Sequence of chain 22.A:
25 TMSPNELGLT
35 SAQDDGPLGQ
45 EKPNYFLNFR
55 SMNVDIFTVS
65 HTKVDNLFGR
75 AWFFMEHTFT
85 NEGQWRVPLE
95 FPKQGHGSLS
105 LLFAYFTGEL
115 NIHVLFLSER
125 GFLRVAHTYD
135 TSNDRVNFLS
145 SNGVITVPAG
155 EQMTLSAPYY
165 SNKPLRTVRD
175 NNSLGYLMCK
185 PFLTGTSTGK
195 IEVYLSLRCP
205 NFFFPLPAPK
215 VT

Sequence of chain 22.B:
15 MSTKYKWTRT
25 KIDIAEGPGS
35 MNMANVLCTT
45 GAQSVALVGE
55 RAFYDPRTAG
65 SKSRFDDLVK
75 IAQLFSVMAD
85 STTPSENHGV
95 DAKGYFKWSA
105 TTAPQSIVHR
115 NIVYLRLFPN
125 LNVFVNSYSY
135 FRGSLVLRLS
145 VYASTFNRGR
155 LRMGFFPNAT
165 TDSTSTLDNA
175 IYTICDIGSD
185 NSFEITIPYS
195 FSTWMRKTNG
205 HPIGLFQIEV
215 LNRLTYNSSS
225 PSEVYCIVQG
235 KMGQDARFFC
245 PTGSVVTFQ

Sequence of chain 24.B:
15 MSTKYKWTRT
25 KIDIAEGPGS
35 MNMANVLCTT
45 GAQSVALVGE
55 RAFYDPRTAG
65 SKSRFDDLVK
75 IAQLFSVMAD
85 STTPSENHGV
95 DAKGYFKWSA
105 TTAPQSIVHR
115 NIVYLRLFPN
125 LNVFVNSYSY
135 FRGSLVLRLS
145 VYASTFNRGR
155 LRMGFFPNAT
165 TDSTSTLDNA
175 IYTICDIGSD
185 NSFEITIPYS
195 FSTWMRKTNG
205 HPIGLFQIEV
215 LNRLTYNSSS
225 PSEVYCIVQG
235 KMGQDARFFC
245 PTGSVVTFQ

Sequence of chain 25.B:
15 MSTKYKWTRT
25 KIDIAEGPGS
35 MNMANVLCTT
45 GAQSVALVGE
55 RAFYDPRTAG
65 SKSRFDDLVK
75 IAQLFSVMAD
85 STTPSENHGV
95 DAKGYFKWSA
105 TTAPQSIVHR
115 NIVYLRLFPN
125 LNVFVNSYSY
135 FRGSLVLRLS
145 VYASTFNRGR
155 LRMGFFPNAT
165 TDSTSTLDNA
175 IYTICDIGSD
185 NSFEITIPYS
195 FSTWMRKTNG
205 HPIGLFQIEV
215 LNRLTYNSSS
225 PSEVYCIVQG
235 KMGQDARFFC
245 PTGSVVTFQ

Binding-site contacts:
Ligand atom P contacts residue TYR19 of chain 24.B at 4.0 Å.
Ligand atom N1 contacts residue TYR58 of chain 22.B at 3.5 Å.
Ligand atom C2' contacts residue THR17 of chain 25.B at 3.7 Å.
Ligand atom C1' contacts residue ARG68 of chain 22.B at 3.8 Å.
Ligand atom C1' contacts residue TRP21 of chain 25.B at 3.9 Å (hydrophobic).
Ligand atom N3 contacts residue TRP21 of chain 25.B at 3.2 Å.
Ligand atom C2 contacts residue TYR58 of chain 22.B at 3.8 Å (hydrophobic).
Ligand atom C2' contacts residue ARG55 of chain 22.B at 3.4 Å.
Ligand atom OP2 contacts residue ARG55 of chain 22.B at 2.9 Å (salt-bridge).
Ligand atom OP1 contacts residue TYR19 of chain 24.B at 3.6 Å (h-bond).
Ligand atom N3 contacts residue ARG55 of chain 22.B at 3.2 Å (salt-bridge).
Ligand atom O2' contacts residue LEU41 of chain 22.B at 3.8 Å.
Ligand atom C2 contacts residue TRP21 of chain 25.B at 3.2 Å (hydrophobic).
Ligand atom P contacts residue THR17 of chain 25.B at 3.9 Å.
Ligand atom N1 contacts residue ALA56 of chain 22.B at 3.2 Å (h-bond).
Ligand atom N6 contacts residue TYR58 of chain 22.B at 3.5 Å (h-bond).
Ligand atom C2 contacts residue ALA56 of chain 22.B at 3.8 Å (hydrophobic).
Ligand atom C6 contacts residue TYR58 of chain 22.B at 3.8 Å (hydrophobic).
Ligand atom O4 contacts residue TRP21 of chain 25.B at 3.4 Å.
Ligand atom O2' contacts residue ARG55 of chain 22.B at 3.1 Å (salt-bridge).
Ligand atom O2' contacts residue THR17 of chain 25.B at 2.8 Å.
Ligand atom C4 contacts residue TRP21 of chain 25.B at 3.7 Å (hydrophobic).
Ligand atom C4' contacts residue TYR19 of chain 24.B at 3.8 Å (hydrophobic).
Ligand atom O2' contacts residue ARG55 of chain 22.B at 3.8 Å.
Ligand atom OP2 contacts residue THR17 of chain 25.B at 3.5 Å.
Ligand atom O3' contacts residue TYR19 of chain 24.B at 3.0 Å (h-bond).
Ligand atom O4' contacts residue ARG68 of chain 22.B at 3.0 Å (salt-bridge).
Ligand atom N1 contacts residue TRP21 of chain 25.B at 3.8 Å.
Ligand atom O2' contacts residue TYR19 of chain 24.B at 3.7 Å.
Ligand atom O2' contacts residue CYS203 of chain 22.A at 3.3 Å (h-bond).
Ligand atom O2' contacts residue THR44 of chain 22.B at 3.9 Å.
Ligand atom O2 contacts residue TRP21 of chain 25.B at 2.9 Å.
Ligand atom OP2 contacts residue ARG202 of chain 22.A at 3.6 Å.
Ligand atom C5' contacts residue ARG202 of chain 22.A at 3.9 Å.
Ligand atom N1 contacts residue ARG68 of chain 22.B at 3.9 Å.
Ligand atom OP1 contacts residue THR17 of chain 25.B at 3.7 Å.
Ligand atom O2 contacts residue TYR58 of chain 22.B at 3.6 Å.
Ligand atom O4' contacts residue ARG202 of chain 22.A at 3.9 Å.
Ligand atom OP1 contacts residue MET15 of chain 25.B at 3.1 Å.
Ligand atom C2 contacts residue ARG55 of chain 22.B at 3.1 Å.

A protein and the small-molecule ligand that binds it are described below.
Small molecule (SMILES): Nc1ncnc2c1ncn2[C@@H]1O[C@H](CO)[C@@H](O[P](=O)(O)OC[C@H]2O[C@@H](n3ccc(=O)[nH]c3=O)[C@H](O)[C@@H]2O[P](=O)(O)OC[C@H]2O[C@@H](n3ccc(=O)[nH]c3=O)[C@H](O)[C@@H]2O[P](=O)(O)OC[C@H]2O[C@@H](n3ccc(=O)[nH]c3=O)[C@H](O)[C@@H]2O[P](=O)(O)OC[C@H]2O[C@@H](n3ccc(=O)[nH]c3=O)[C@H](O)[C@@H]2O[P](=O)(O)OC[C@H]2O[C@@H](n3ccc(=O)[nH]c3=O)[C@H](O)[C@@H]2O)[C@H]1O